Sequence of chain 1.A:
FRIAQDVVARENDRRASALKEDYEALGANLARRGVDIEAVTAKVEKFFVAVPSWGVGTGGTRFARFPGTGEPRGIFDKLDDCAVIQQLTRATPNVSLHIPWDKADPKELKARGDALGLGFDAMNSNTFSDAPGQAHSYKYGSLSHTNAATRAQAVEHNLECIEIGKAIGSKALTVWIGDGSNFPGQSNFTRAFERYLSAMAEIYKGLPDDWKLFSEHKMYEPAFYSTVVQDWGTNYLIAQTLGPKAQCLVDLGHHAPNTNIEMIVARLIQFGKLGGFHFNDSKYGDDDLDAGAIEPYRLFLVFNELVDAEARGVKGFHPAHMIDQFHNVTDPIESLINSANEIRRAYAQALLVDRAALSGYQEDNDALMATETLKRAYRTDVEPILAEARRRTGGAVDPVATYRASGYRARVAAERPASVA

Sequence of chain 1.B:
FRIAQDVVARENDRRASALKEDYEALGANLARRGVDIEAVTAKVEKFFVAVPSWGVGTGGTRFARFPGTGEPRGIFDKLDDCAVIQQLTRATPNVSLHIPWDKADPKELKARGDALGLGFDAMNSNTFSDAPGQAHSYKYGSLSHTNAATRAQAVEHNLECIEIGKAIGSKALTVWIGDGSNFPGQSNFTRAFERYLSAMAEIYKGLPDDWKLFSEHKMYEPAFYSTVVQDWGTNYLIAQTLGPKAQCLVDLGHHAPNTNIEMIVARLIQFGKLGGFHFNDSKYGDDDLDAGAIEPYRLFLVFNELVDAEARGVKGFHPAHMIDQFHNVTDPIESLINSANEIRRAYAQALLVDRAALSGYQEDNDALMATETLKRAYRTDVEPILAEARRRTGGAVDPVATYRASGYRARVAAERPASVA

This small molecule binds to this protein.
Small molecule (SMILES): O=C(CO)[C@H](O)[C@H](O)[C@H](O)CO

Binding-site contacts:
Ligand atom O1 contacts residue MN1 of chain 1.I at 2.2 Å.
Ligand atom O5 contacts residue ASP327 of chain 1.B at 2.9 Å (salt-bridge).
Ligand atom C2 contacts residue GLU219 of chain 1.B at 3.7 Å.
Ligand atom O1 contacts residue HIS257 of chain 1.B at 3.3 Å (h-bond).
Ligand atom O2 contacts residue HIS257 of chain 1.B at 3.0 Å.
Ligand atom O2 contacts residue MN1 of chain 1.H at 2.5 Å.
Ligand atom C2 contacts residue MN1 of chain 1.H at 3.3 Å.
Ligand atom O6 contacts residue PHE329 of chain 1.B at 3.6 Å.
Ligand atom C3 contacts residue GLU219 of chain 1.B at 3.5 Å.
Ligand atom O6 contacts residue TRP104 of chain 1.B at 3.9 Å.
Ligand atom O2 contacts residue ASP254 of chain 1.B at 3.4 Å (salt-bridge).
Ligand atom O1 contacts residue LYS221 of chain 1.B at 2.6 Å (salt-bridge).
Ligand atom O2 contacts residue ASP327 of chain 1.B at 2.9 Å (salt-bridge).
Ligand atom C2 contacts residue MN1 of chain 1.I at 2.9 Å.
Ligand atom C1 contacts residue PHE66 of chain 1.A at 3.5 Å (hydrophobic).
Ligand atom O5 contacts residue MN1 of chain 1.I at 3.9 Å.
Ligand atom O6 contacts residue PHE66 of chain 1.A at 3.6 Å.
Ligand atom C2 contacts residue HIS257 of chain 1.B at 3.6 Å.
Ligand atom C4 contacts residue TRP179 of chain 1.B at 3.6 Å (hydrophobic).
Ligand atom O3 contacts residue MN1 of chain 1.H at 2.5 Å.
Ligand atom O2 contacts residue GLU219 of chain 1.B at 3.1 Å (salt-bridge).
Ligand atom O1 contacts residue ASP289 of chain 1.B at 3.2 Å (salt-bridge).
Ligand atom C1 contacts residue MN1 of chain 1.I at 2.9 Å.
Ligand atom C1 contacts residue LYS221 of chain 1.B at 3.9 Å.
Ligand atom O1 contacts residue TRP179 of chain 1.B at 3.6 Å.
Ligand atom O3 contacts residue ASP327 of chain 1.B at 3.0 Å (salt-bridge).
Ligand atom C2 contacts residue TRP179 of chain 1.B at 3.8 Å (hydrophobic).
Ligand atom C6 contacts residue TRP57 of chain 1.B at 3.8 Å (hydrophobic).
Ligand atom O1 contacts residue PHE66 of chain 1.A at 3.4 Å.
Ligand atom O3 contacts residue HIS281 of chain 1.B at 3.2 Å.
Ligand atom O4 contacts residue TRP179 of chain 1.B at 3.8 Å.
Ligand atom C2 contacts residue ASP327 of chain 1.B at 3.6 Å.
Ligand atom O4 contacts residue HIS101 of chain 1.B at 3.0 Å (h-bond).
Ligand atom C5 contacts residue ASP327 of chain 1.B at 3.4 Å.
Ligand atom C1 contacts residue TRP179 of chain 1.B at 3.5 Å (hydrophobic).
Ligand atom O2 contacts residue MN1 of chain 1.I at 2.2 Å.
Ligand atom C3 contacts residue TRP179 of chain 1.B at 3.5 Å (hydrophobic).
Ligand atom C3 contacts residue MN1 of chain 1.H at 3.5 Å.
Ligand atom O3 contacts residue GLU219 of chain 1.B at 2.7 Å (salt-bridge).
Ligand atom C3 contacts residue ASP327 of chain 1.B at 3.8 Å.